Sequence of chain 35.D:
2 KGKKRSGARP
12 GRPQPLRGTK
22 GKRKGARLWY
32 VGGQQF

Sequence of chain 31.B:
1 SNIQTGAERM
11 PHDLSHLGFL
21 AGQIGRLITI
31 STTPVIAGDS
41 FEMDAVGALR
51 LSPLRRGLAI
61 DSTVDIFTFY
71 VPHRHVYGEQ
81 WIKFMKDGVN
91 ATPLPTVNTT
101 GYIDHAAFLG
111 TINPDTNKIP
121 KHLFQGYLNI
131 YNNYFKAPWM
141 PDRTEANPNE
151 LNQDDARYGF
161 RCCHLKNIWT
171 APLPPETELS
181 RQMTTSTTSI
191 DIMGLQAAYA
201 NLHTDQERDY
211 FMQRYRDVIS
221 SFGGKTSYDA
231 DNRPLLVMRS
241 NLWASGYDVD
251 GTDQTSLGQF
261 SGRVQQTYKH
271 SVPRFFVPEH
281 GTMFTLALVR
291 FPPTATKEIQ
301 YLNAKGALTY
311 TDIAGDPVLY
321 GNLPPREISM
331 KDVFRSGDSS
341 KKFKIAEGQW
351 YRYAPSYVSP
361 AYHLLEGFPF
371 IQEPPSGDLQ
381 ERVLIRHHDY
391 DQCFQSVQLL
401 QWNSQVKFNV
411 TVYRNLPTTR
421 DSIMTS

A small-molecule ligand and the protein it binds are described below.
Small molecule (SMILES): Nc1ccn([C@H]2C[C@H](O)[C@@H](CO[P](=O)(O)O[C@H]3C[C@H](n4cnc5c(N)ncnc54)O[C@@H]3CO[P](=O)(O)O[C@H]3C[C@H](n4cnc5c(N)ncnc54)O[C@@H]3CO[P](=O)(O)O[C@H]3C[C@H](n4cnc5c(N)ncnc54)O[C@@H]3COP(=O)(O)O)O2)c(=O)n1

Binding-site contacts:
Ligand atom C5' contacts residue TYR31 of chain 35.D at 3.0 Å (hydrophobic).
Ligand atom O3' contacts residue TYR31 of chain 35.D at 3.2 Å (h-bond).
Ligand atom C8 contacts residue ARG28 of chain 35.D at 3.1 Å.
Ligand atom OP2 contacts residue GLU207 of chain 35.B at 2.0 Å (salt-bridge).
Ligand atom O4' contacts residue GLY6 of chain 49.B at 2.9 Å.
Ligand atom OP1 contacts residue ARG420 of chain 31.B at 2.4 Å (salt-bridge).
Ligand atom OP1 contacts residue PHE211 of chain 35.B at 2.1 Å.
Ligand atom P contacts residue ARG420 of chain 31.B at 2.5 Å.
Ligand atom P contacts residue ARG28 of chain 35.D at 3.4 Å.
Ligand atom N7 contacts residue GLY26 of chain 35.D at 2.7 Å.
Ligand atom OP1 contacts residue THR418 of chain 31.B at 3.2 Å.
Ligand atom O4' contacts residue ARG420 of chain 31.B at 3.2 Å (salt-bridge).
Ligand atom C4' contacts residue ARG420 of chain 31.B at 3.4 Å.
Ligand atom O3' contacts residue THR5 of chain 49.B at 3.1 Å (h-bond).
Ligand atom C5 contacts residue GLY26 of chain 35.D at 3.5 Å.
Ligand atom C3' contacts residue THR5 of chain 49.B at 3.2 Å.
Ligand atom C1' contacts residue GLY6 of chain 49.B at 2.9 Å.
Ligand atom P contacts residue TYR31 of chain 35.D at 3.5 Å.
Ligand atom N9 contacts residue ALA27 of chain 35.D at 3.1 Å.
Ligand atom N6 contacts residue GLY26 of chain 35.D at 3.1 Å.
Ligand atom OP2 contacts residue ARG420 of chain 31.B at 3.4 Å (salt-bridge).
Ligand atom C5' contacts residue THR5 of chain 49.B at 3.1 Å.
Ligand atom C6 contacts residue ALA7 of chain 49.B at 2.7 Å (hydrophobic).
Ligand atom C5' contacts residue ARG28 of chain 35.D at 2.8 Å.
Ligand atom N6 contacts residue ALA27 of chain 35.D at 3.2 Å (h-bond).
Ligand atom OP1 contacts residue ARG28 of chain 35.D at 2.7 Å (salt-bridge).
Ligand atom O5' contacts residue TYR31 of chain 35.D at 2.2 Å (h-bond).
Ligand atom O5' contacts residue ARG28 of chain 35.D at 3.1 Å (salt-bridge).
Ligand atom O3' contacts residue GLY6 of chain 49.B at 2.3 Å (h-bond).
Ligand atom N7 contacts residue ALA27 of chain 35.D at 1.6 Å.
Ligand atom C4' contacts residue THR5 of chain 49.B at 2.6 Å.
Ligand atom O3' contacts residue ARG420 of chain 31.B at 1.7 Å (salt-bridge).
Ligand atom C5 contacts residue ALA7 of chain 49.B at 2.7 Å (hydrophobic).
Ligand atom O5' contacts residue ARG420 of chain 31.B at 2.9 Å (salt-bridge).
Ligand atom N6 contacts residue ASP217 of chain 35.B at 2.8 Å (salt-bridge).
Ligand atom C8 contacts residue ALA27 of chain 35.D at 2.0 Å (hydrophobic).
Ligand atom C3' contacts residue GLY6 of chain 49.B at 3.2 Å.
Ligand atom C4' contacts residue GLY6 of chain 49.B at 3.1 Å.
Ligand atom C5 contacts residue ALA27 of chain 35.D at 2.9 Å (hydrophobic).
Ligand atom P contacts residue GLU207 of chain 35.B at 3.4 Å.

Sequence of chain 49.B:
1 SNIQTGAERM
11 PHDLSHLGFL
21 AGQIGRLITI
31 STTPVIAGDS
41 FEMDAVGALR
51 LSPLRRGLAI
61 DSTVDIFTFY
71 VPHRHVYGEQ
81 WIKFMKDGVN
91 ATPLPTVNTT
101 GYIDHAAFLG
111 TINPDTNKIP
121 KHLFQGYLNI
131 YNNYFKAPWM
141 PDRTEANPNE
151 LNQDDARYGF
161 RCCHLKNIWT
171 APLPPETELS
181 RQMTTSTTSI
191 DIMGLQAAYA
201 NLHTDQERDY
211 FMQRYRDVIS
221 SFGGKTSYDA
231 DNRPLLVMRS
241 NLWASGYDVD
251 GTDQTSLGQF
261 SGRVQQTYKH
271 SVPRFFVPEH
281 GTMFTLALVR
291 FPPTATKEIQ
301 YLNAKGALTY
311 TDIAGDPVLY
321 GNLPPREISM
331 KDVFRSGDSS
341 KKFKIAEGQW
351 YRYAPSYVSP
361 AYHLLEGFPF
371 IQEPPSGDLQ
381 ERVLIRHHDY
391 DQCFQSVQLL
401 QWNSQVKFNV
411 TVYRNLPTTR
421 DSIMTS

Sequence of chain 35.B:
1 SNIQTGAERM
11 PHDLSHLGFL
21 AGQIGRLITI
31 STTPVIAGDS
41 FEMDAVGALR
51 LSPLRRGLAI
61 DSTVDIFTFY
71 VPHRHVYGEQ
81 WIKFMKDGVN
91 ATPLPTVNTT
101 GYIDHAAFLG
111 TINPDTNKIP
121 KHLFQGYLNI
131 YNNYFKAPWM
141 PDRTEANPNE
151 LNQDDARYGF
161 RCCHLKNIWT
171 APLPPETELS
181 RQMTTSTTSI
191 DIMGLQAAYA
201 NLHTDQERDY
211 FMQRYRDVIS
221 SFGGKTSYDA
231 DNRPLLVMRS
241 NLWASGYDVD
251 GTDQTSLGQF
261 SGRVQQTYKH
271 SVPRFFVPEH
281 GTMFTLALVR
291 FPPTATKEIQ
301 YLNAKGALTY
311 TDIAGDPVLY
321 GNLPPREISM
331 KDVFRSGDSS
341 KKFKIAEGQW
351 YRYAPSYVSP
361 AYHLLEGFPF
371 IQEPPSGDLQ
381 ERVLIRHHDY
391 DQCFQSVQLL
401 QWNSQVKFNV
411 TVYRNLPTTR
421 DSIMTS